The protein below binds the small molecule below.
Small molecule (SMILES): CC(=O)N[C@H]1[C@H](O[C@H]2[C@H](O)[C@@H](NC(C)=O)CO[C@@H]2CO)O[C@H](CO)[C@@H](O)[C@@H]1O

Sequence of chain 3.A:
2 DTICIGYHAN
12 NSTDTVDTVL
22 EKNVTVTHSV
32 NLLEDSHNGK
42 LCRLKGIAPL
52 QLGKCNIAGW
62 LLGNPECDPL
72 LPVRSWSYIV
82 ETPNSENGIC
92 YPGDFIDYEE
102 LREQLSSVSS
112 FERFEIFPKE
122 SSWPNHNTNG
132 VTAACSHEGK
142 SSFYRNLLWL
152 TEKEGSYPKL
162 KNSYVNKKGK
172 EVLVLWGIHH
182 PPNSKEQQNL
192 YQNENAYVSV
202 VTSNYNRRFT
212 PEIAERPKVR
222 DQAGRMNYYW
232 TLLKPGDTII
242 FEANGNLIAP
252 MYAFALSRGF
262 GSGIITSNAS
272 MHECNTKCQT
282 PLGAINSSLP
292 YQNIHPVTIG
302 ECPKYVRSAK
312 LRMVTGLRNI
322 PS

Binding-site contacts:
Ligand atom C4 contacts residue ASN24 of chain 3.A at 4.3 Å.
Ligand atom N2 contacts residue ASN24 of chain 3.A at 3.0 Å (h-bond).
Ligand atom C7 contacts residue ASN24 of chain 3.A at 3.2 Å.
Ligand atom C1 contacts residue ASN24 of chain 3.A at 1.5 Å.
Ligand atom C8 contacts residue ASN24 of chain 3.A at 4.3 Å.
Ligand atom O5 contacts residue ASN24 of chain 3.A at 2.4 Å (h-bond).
Ligand atom C2 contacts residue ASN24 of chain 3.A at 2.5 Å.
Ligand atom C5 contacts residue ASN24 of chain 3.A at 3.7 Å.
Ligand atom O7 contacts residue ASN24 of chain 3.A at 3.0 Å (h-bond).
Ligand atom C3 contacts residue ASN24 of chain 3.A at 3.9 Å.
Ligand atom C8 contacts residue THR14 of chain 3.A at 3.9 Å.